This small molecule binds to this protein.
Small molecule (SMILES): CC[C@H](C)[C@H](NC(=O)[C@H](CCC(=O)O)NC(=O)[C@H](CCC(=O)O)NC(=O)[C@H](Cc1ccc(OP(=O)(O)O)cc1)NC(C)=O)C(=O)N[C@@H](CCC(=O)O)C(=O)O

Sequence of chain 1.B:
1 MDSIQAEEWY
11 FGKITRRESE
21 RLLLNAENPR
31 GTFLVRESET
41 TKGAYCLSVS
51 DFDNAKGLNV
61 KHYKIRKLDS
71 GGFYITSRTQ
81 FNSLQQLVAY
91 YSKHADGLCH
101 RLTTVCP

Binding-site contacts:
Ligand atom CE2 contacts residue LYS64 of chain 1.B at 3.7 Å.
Ligand atom CZ contacts residue CYS46 of chain 1.B at 4.0 Å (hydrophobic).
Ligand atom CD2 contacts residue TYR63 of chain 1.B at 3.8 Å (hydrophobic).
Ligand atom P contacts residue ARG36 of chain 1.B at 3.4 Å.
Ligand atom CG contacts residue HIS62 of chain 1.B at 3.7 Å.
Ligand atom CB contacts residue LYS64 of chain 1.B at 4.0 Å.
Ligand atom O1P contacts residue HIS62 of chain 1.B at 3.1 Å (h-bond).
Ligand atom O2P contacts residue ARG36 of chain 1.B at 3.3 Å (salt-bridge).
Ligand atom CG contacts residue LYS61 of chain 1.B at 4.0 Å.
Ligand atom CB contacts residue TYR63 of chain 1.B at 3.4 Å (hydrophobic).
Ligand atom O contacts residue TYR63 of chain 1.B at 3.2 Å.
Ligand atom C contacts residue HIS62 of chain 1.B at 3.6 Å.
Ligand atom CG contacts residue LYS64 of chain 1.B at 3.9 Å.
Ligand atom CD1 contacts residue TYR63 of chain 1.B at 3.5 Å (hydrophobic).
Ligand atom CD1 contacts residue LEU98 of chain 1.B at 3.2 Å (hydrophobic).
Ligand atom CG1 contacts residue THR76 of chain 1.B at 3.7 Å.
Ligand atom P contacts residue THR40 of chain 1.B at 3.0 Å.
Ligand atom O contacts residue THR76 of chain 1.B at 4.0 Å.
Ligand atom OH contacts residue ARG36 of chain 1.B at 3.4 Å (salt-bridge).
Ligand atom CA contacts residue HIS62 of chain 1.B at 3.3 Å.
Ligand atom CG2 contacts residue THR76 of chain 1.B at 3.8 Å.
Ligand atom OH contacts residue THR40 of chain 1.B at 3.4 Å (h-bond).
Ligand atom CD2 contacts residue HIS62 of chain 1.B at 3.1 Å.
Ligand atom C contacts residue TYR63 of chain 1.B at 3.8 Å (hydrophobic).
Ligand atom O1P contacts residue ARG36 of chain 1.B at 2.9 Å (salt-bridge).
Ligand atom OXT contacts residue GLY97 of chain 1.B at 3.2 Å (h-bond).
Ligand atom CE2 contacts residue ARG36 of chain 1.B at 4.1 Å.
Ligand atom N contacts residue HIS62 of chain 1.B at 3.0 Å (h-bond).
Ligand atom O3P contacts residue THR40 of chain 1.B at 2.7 Å (h-bond).
Ligand atom O2P contacts residue GLU39 of chain 1.B at 3.9 Å.
Ligand atom CE2 contacts residue CYS46 of chain 1.B at 3.9 Å (hydrophobic).
Ligand atom CB contacts residue HIS62 of chain 1.B at 3.4 Å.
Ligand atom CE2 contacts residue HIS62 of chain 1.B at 3.4 Å.
Ligand atom CD2 contacts residue LYS64 of chain 1.B at 3.1 Å.
Ligand atom CB contacts residue THR76 of chain 1.B at 3.5 Å.
Ligand atom CG contacts residue HIS62 of chain 1.B at 3.6 Å.
Ligand atom CB contacts residue HIS62 of chain 1.B at 4.1 Å.
Ligand atom OH contacts residue CYS46 of chain 1.B at 3.5 Å (h-bond).
Ligand atom O2P contacts residue THR40 of chain 1.B at 2.6 Å (h-bond).
Ligand atom CG1 contacts residue ILE75 of chain 1.B at 3.5 Å (hydrophobic).